Binding-site contacts:
Ligand atom C19 contacts residue TYR171 of chain 1.C at 3.6 Å (hydrophobic).
Ligand atom C8 contacts residue THR118 of chain 1.C at 4.1 Å.
Ligand atom C7 contacts residue TYR177 of chain 1.C at 3.6 Å (hydrophobic).
Ligand atom C6 contacts residue THR118 of chain 1.C at 3.8 Å.
Ligand atom O26 contacts residue THR216 of chain 1.C at 4.0 Å.
Ligand atom C12 contacts residue NAP1 of chain 1.I at 3.6 Å.
Ligand atom C24 contacts residue LEU209 of chain 1.C at 3.6 Å (hydrophobic).
Ligand atom O17 contacts residue SER164 of chain 1.C at 2.8 Å (h-bond).
Ligand atom C11 contacts residue VAL174 of chain 1.C at 3.5 Å (hydrophobic).
Ligand atom C15 contacts residue SER164 of chain 1.C at 3.6 Å.
Ligand atom C23 contacts residue TYR171 of chain 1.C at 3.9 Å (hydrophobic).
Ligand atom C6 contacts residue TYR177 of chain 1.C at 3.6 Å (hydrophobic).
Ligand atom C24 contacts residue ALA166 of chain 1.C at 4.2 Å (hydrophobic).
Ligand atom O17 contacts residue TYR177 of chain 1.C at 2.9 Å (h-bond).
Ligand atom O17 contacts residue NAP1 of chain 1.I at 3.0 Å.
Ligand atom N16 contacts residue SER164 of chain 1.C at 3.7 Å.
Ligand atom C7 contacts residue NAP1 of chain 1.I at 3.8 Å.
Ligand atom C24 contacts residue SER164 of chain 1.C at 3.0 Å.
Ligand atom C10 contacts residue NAP1 of chain 1.I at 4.0 Å.
Ligand atom N16 contacts residue NAP1 of chain 1.I at 3.7 Å.
Ligand atom C15 contacts residue TYR177 of chain 1.C at 4.0 Å (hydrophobic).
Ligand atom C24 contacts residue LEU165 of chain 1.C at 4.0 Å (hydrophobic).
Ligand atom C14 contacts residue VAL174 of chain 1.C at 3.8 Å (hydrophobic).
Ligand atom C5 contacts residue THR118 of chain 1.C at 3.8 Å.
Ligand atom C18 contacts residue TYR171 of chain 1.C at 3.5 Å (hydrophobic).
Ligand atom C11 contacts residue LEU120 of chain 1.C at 4.1 Å (hydrophobic).
Ligand atom C24 contacts residue NAP1 of chain 1.I at 4.1 Å.
Ligand atom C23 contacts residue LEU211 of chain 1.C at 4.1 Å (hydrophobic).
Ligand atom C22 contacts residue LEU211 of chain 1.C at 3.9 Å (hydrophobic).
Ligand atom O26 contacts residue THR118 of chain 1.C at 3.9 Å.
Ligand atom O25 contacts residue TYR171 of chain 1.C at 3.8 Å.
Ligand atom O25 contacts residue LEU211 of chain 1.C at 3.2 Å (h-bond).
Ligand atom C14 contacts residue LEU120 of chain 1.C at 4.1 Å (hydrophobic).
Ligand atom C1 contacts residue TYR177 of chain 1.C at 3.4 Å (hydrophobic).
Ligand atom O25 contacts residue LEU165 of chain 1.C at 3.5 Å.
Ligand atom O25 contacts residue GLY210 of chain 1.C at 3.3 Å.
Ligand atom C21 contacts residue LEU120 of chain 1.C at 3.6 Å (hydrophobic).
Ligand atom C15 contacts residue NAP1 of chain 1.I at 3.3 Å.
Ligand atom C10 contacts residue ALA217 of chain 1.C at 3.6 Å (hydrophobic).
Ligand atom C13 contacts residue VAL174 of chain 1.C at 3.9 Å (hydrophobic).

A small-molecule ligand and the protein it binds are described below.
Small molecule (SMILES): O=C(CC1(Cc2ccccc2)C2CC3CC1CC(C2)C3O)N1CC(O)C1

Sequence of chain 1.C:
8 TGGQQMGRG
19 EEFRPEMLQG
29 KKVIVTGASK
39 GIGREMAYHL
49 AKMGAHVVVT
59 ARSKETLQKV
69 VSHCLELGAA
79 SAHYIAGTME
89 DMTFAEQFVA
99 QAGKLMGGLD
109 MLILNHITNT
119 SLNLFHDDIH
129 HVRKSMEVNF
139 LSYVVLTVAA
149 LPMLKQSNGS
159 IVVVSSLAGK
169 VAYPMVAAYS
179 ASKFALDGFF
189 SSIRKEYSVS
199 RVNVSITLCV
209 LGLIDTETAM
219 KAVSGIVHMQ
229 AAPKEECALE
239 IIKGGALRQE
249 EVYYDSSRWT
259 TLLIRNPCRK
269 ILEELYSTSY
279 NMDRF